Sequence of chain 1.B:
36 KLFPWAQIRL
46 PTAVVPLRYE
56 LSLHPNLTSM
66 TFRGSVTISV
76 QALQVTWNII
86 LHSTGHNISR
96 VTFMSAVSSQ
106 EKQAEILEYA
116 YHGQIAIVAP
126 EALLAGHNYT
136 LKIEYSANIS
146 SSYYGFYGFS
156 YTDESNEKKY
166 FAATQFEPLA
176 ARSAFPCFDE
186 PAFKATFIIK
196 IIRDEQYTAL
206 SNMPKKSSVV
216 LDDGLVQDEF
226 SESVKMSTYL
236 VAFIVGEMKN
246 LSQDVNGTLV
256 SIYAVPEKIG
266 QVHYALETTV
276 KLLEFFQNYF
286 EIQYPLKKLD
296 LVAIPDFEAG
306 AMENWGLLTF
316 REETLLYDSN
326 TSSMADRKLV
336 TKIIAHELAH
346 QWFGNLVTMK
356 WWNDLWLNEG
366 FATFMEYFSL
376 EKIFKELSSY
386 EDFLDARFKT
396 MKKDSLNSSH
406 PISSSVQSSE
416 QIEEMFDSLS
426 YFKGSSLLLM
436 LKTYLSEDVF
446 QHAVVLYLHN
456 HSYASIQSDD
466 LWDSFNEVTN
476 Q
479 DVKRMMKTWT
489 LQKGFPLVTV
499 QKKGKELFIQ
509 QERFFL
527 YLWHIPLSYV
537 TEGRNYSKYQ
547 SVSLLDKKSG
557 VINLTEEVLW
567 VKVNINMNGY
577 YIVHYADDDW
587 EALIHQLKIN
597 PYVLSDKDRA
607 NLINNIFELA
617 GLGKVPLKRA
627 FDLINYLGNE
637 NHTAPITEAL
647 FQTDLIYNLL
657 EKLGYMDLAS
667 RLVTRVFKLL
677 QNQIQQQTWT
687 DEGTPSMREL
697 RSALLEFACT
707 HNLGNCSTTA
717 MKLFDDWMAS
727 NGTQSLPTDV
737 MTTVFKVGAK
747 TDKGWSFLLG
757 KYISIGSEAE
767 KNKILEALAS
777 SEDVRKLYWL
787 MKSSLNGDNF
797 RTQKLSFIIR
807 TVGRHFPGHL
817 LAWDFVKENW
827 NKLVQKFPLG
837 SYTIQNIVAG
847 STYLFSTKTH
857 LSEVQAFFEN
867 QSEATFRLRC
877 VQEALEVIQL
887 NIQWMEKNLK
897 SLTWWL

This small molecule binds to this protein.
Small molecule (SMILES): CC(=O)N[C@H]1[C@H](O[C@H]2[C@H](O)[C@@H](NC(C)=O)CO[C@@H]2CO)O[C@H](CO)[C@@H](O)[C@@H]1O

Binding-site contacts:
Ligand atom O7 contacts residue SER247 of chain 1.B at 3.8 Å.
Ligand atom O7 contacts residue ASN245 of chain 1.B at 4.2 Å.
Ligand atom O5 contacts residue SER247 of chain 1.B at 4.2 Å.
Ligand atom C1 contacts residue ASN245 of chain 1.B at 1.4 Å.
Ligand atom C8 contacts residue LEU246 of chain 1.B at 3.6 Å (hydrophobic).
Ligand atom C1 contacts residue SER247 of chain 1.B at 4.0 Å.
Ligand atom C3 contacts residue ASN245 of chain 1.B at 3.8 Å.
Ligand atom C7 contacts residue ASN245 of chain 1.B at 3.2 Å.
Ligand atom C8 contacts residue ASN245 of chain 1.B at 3.0 Å.
Ligand atom O7 contacts residue LEU246 of chain 1.B at 4.3 Å.
Ligand atom O5 contacts residue ASN245 of chain 1.B at 2.3 Å (h-bond).
Ligand atom C7 contacts residue LEU246 of chain 1.B at 4.0 Å (hydrophobic).
Ligand atom C4 contacts residue ASN245 of chain 1.B at 4.2 Å.
Ligand atom C2 contacts residue ASN245 of chain 1.B at 2.5 Å.
Ligand atom C7 contacts residue SER247 of chain 1.B at 4.1 Å.
Ligand atom C5 contacts residue ASN245 of chain 1.B at 3.6 Å.
Ligand atom N2 contacts residue ASN245 of chain 1.B at 2.9 Å (h-bond).
Ligand atom N2 contacts residue LEU246 of chain 1.B at 4.3 Å.
Ligand atom C2 contacts residue SER247 of chain 1.B at 4.1 Å.